Sequence of chain 1.C:
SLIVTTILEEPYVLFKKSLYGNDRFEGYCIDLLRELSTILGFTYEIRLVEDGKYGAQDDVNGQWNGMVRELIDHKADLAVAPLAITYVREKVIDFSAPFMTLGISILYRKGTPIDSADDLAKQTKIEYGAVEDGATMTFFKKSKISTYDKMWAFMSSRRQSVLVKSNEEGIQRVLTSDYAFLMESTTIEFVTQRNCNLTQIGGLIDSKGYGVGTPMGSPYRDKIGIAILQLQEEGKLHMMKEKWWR

Binding-site contacts:
Ligand atom CD contacts residue PRO89 of chain 1.C at 3.0 Å (hydrophobic).
Ligand atom O contacts residue PRO89 of chain 1.C at 3.5 Å (h-bond).
Ligand atom O contacts residue LEU90 of chain 1.C at 3.6 Å.
Ligand atom CB contacts residue GLU191 of chain 1.C at 3.9 Å.
Ligand atom CG1 contacts residue GLU191 of chain 1.C at 3.9 Å.
Ligand atom CD contacts residue GLU191 of chain 1.C at 3.4 Å.
Ligand atom CA contacts residue PRO89 of chain 1.C at 4.1 Å (hydrophobic).
Ligand atom O contacts residue ARG96 of chain 1.C at 2.9 Å (salt-bridge).
Ligand atom OXT contacts residue ALA142 of chain 1.C at 3.1 Å (h-bond).
Ligand atom OD2 contacts residue ALA142 of chain 1.C at 2.9 Å (h-bond).
Ligand atom C contacts residue ARG96 of chain 1.C at 3.5 Å.
Ligand atom OD2 contacts residue GLU191 of chain 1.C at 3.9 Å.
Ligand atom CD1 contacts residue TYR61 of chain 1.C at 3.0 Å (hydrophobic).
Ligand atom CD1 contacts residue ASN174 of chain 1.C at 3.4 Å.
Ligand atom CG contacts residue TYR61 of chain 1.C at 3.5 Å (hydrophobic).
Ligand atom C contacts residue GLU191 of chain 1.C at 3.8 Å.
Ligand atom OXT contacts residue TYR61 of chain 1.C at 4.0 Å.
Ligand atom CG2 contacts residue ASN174 of chain 1.C at 4.0 Å.
Ligand atom N contacts residue GLU191 of chain 1.C at 2.8 Å (salt-bridge).
Ligand atom OD2 contacts residue GLY141 of chain 1.C at 3.5 Å.
Ligand atom CA contacts residue GLU191 of chain 1.C at 2.9 Å.
Ligand atom C contacts residue TYR61 of chain 1.C at 4.0 Å (hydrophobic).
Ligand atom CB1 contacts residue GLU191 of chain 1.C at 3.4 Å.
Ligand atom C contacts residue ALA91 of chain 1.C at 3.9 Å (hydrophobic).
Ligand atom CG1 contacts residue ALA142 of chain 1.C at 4.1 Å (hydrophobic).
Ligand atom C contacts residue ALA142 of chain 1.C at 3.7 Å (hydrophobic).
Ligand atom O contacts residue TYR61 of chain 1.C at 3.8 Å.
Ligand atom OD1 contacts residue THR143 of chain 1.C at 2.9 Å (h-bond).
Ligand atom CD1 contacts residue GLU13 of chain 1.C at 3.4 Å.
Ligand atom CD contacts residue TYR61 of chain 1.C at 3.4 Å (hydrophobic).
Ligand atom CD2 contacts residue TYR61 of chain 1.C at 3.2 Å (hydrophobic).
Ligand atom N contacts residue PRO89 of chain 1.C at 2.9 Å (h-bond).
Ligand atom OXT contacts residue ARG96 of chain 1.C at 2.9 Å (salt-bridge).
Ligand atom O contacts residue ALA91 of chain 1.C at 2.8 Å (h-bond).
Ligand atom N contacts residue TYR217 of chain 1.C at 3.9 Å.
Ligand atom CG2 contacts residue TYR61 of chain 1.C at 3.7 Å (hydrophobic).
Ligand atom C contacts residue PRO89 of chain 1.C at 4.2 Å (hydrophobic).
Ligand atom CG1 contacts residue THR143 of chain 1.C at 3.3 Å.
Ligand atom OXT contacts residue GLY141 of chain 1.C at 4.0 Å.
Ligand atom OD2 contacts residue THR143 of chain 1.C at 3.1 Å (h-bond).

The protein below binds the small molecule below.
Small molecule (SMILES): C=C(C)[C@H]1CN[C@H](C(=O)O)[C@H]1CC(=O)O